Sequence of chain 1.D:
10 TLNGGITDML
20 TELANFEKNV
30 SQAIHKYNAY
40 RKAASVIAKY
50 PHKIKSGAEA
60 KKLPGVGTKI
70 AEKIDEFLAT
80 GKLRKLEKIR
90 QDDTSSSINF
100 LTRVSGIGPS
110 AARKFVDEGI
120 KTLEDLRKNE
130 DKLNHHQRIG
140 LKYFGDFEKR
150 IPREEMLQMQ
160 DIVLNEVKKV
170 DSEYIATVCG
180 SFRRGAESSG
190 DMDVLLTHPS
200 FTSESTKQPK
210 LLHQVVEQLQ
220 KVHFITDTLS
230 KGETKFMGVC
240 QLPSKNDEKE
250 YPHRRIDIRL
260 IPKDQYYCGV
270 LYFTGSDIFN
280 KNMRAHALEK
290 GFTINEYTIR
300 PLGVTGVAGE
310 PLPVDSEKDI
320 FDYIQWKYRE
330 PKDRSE

Binding-site contacts:
Ligand atom O2B contacts residue GLY179 of chain 1.D at 3.2 Å.
Ligand atom O3' contacts residue ARG183 of chain 1.D at 3.4 Å (salt-bridge).
Ligand atom O3' contacts residue GLY274 of chain 1.D at 3.5 Å.
Ligand atom PG contacts residue MG1 of chain 1.F at 3.4 Å.
Ligand atom PB contacts residue MG1 of chain 1.F at 3.2 Å.
Ligand atom C2' contacts residue GLY274 of chain 1.D at 3.5 Å.
Ligand atom O1A contacts residue ASP190 of chain 1.D at 3.0 Å (salt-bridge).
Ligand atom O2G contacts residue SER188 of chain 1.D at 3.4 Å.
Ligand atom C5' contacts residue ASP192 of chain 1.D at 3.5 Å.
Ligand atom C3A contacts residue MG1 of chain 1.F at 3.5 Å.
Ligand atom C2' contacts residue TYR271 of chain 1.D at 3.4 Å (hydrophobic).
Ligand atom O2 contacts residue ASN279 of chain 1.D at 3.0 Å (h-bond).
Ligand atom O1A contacts residue ASP192 of chain 1.D at 2.9 Å (salt-bridge).
Ligand atom O1A contacts residue MG1 of chain 1.F at 2.0 Å.
Ligand atom N4 contacts residue ASP276 of chain 1.D at 3.7 Å.
Ligand atom O3G contacts residue GLY189 of chain 1.D at 3.8 Å.
Ligand atom O3B contacts residue MG1 of chain 1.F at 3.6 Å.
Ligand atom C2' contacts residue ASN279 of chain 1.D at 3.5 Å.
Ligand atom O3' contacts residue PHE272 of chain 1.D at 3.7 Å.
Ligand atom PG contacts residue SER180 of chain 1.D at 3.6 Å.
Ligand atom O4' contacts residue PHE272 of chain 1.D at 3.7 Å.
Ligand atom N3 contacts residue ASP276 of chain 1.D at 3.5 Å.
Ligand atom O2B contacts residue ASP192 of chain 1.D at 2.9 Å (salt-bridge).
Ligand atom O3B contacts residue SER180 of chain 1.D at 3.6 Å.
Ligand atom C1' contacts residue TYR271 of chain 1.D at 3.6 Å (hydrophobic).
Ligand atom O1G contacts residue GLY189 of chain 1.D at 3.8 Å.
Ligand atom O2G contacts residue GLY189 of chain 1.D at 2.7 Å (h-bond).
Ligand atom O2 contacts residue TYR271 of chain 1.D at 3.4 Å.
Ligand atom O2B contacts residue MG1 of chain 1.F at 2.1 Å.
Ligand atom C4' contacts residue PHE272 of chain 1.D at 3.5 Å (hydrophobic).
Ligand atom PG contacts residue GLY189 of chain 1.D at 3.6 Å.
Ligand atom O2G contacts residue SER180 of chain 1.D at 2.6 Å (h-bond).
Ligand atom PA contacts residue MG1 of chain 1.F at 3.2 Å.
Ligand atom C5 contacts residue ASP276 of chain 1.D at 3.6 Å.
Ligand atom O3G contacts residue MG1 of chain 1.F at 2.0 Å.
Ligand atom C4 contacts residue ASP276 of chain 1.D at 3.4 Å.
Ligand atom O2B contacts residue SER180 of chain 1.D at 3.1 Å (h-bond).
Ligand atom O1B contacts residue ARG183 of chain 1.D at 2.8 Å (salt-bridge).
Ligand atom O3' contacts residue THR273 of chain 1.D at 3.6 Å.
Ligand atom O3G contacts residue ASP190 of chain 1.D at 2.7 Å (salt-bridge).

This protein binds this small molecule.
Small molecule (SMILES): Nc1ccn([C@H]2C[C@H](O)[C@@H](COP(=O)(O)CP(=O)(O)OP(=O)(O)O)O2)c(=O)n1